Sequence of chain 1.A:
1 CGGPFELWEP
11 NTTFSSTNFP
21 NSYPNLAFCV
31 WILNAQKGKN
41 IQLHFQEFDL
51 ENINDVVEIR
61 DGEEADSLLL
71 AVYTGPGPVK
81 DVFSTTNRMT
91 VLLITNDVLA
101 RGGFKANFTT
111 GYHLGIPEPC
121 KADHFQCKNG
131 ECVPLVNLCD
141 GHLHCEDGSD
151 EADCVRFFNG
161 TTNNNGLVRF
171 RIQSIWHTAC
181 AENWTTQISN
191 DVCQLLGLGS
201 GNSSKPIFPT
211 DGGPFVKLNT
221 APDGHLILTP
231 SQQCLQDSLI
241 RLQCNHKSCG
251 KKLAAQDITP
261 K

A protein and the small-molecule ligand that binds it are described below.
Small molecule (SMILES): CC(=O)N[C@@H]1[C@@H](O)[C@H](O)[C@@H](CO)O[C@H]1O

Binding-site contacts:
Ligand atom C8 contacts residue ASN11 of chain 1.A at 3.9 Å.
Ligand atom O7 contacts residue PRO10 of chain 1.A at 3.5 Å.
Ligand atom C5 contacts residue ASN11 of chain 1.A at 3.7 Å.
Ligand atom C1 contacts residue ASN11 of chain 1.A at 1.4 Å.
Ligand atom N2 contacts residue ASN11 of chain 1.A at 2.9 Å (h-bond).
Ligand atom C4 contacts residue ASN11 of chain 1.A at 4.2 Å.
Ligand atom O5 contacts residue ASN11 of chain 1.A at 2.4 Å (h-bond).
Ligand atom C7 contacts residue PRO10 of chain 1.A at 3.7 Å (hydrophobic).
Ligand atom C3 contacts residue ASN11 of chain 1.A at 3.8 Å.
Ligand atom C2 contacts residue ASN11 of chain 1.A at 2.5 Å.
Ligand atom C8 contacts residue PRO10 of chain 1.A at 3.6 Å (hydrophobic).
Ligand atom C7 contacts residue ASN11 of chain 1.A at 3.6 Å.
Ligand atom O7 contacts residue TRP8 of chain 1.A at 4.0 Å.